Binding-site contacts:
Ligand atom C25 contacts residue GLY31 of chain 1.A at 3.4 Å.
Ligand atom C9 contacts residue THR252 of chain 1.A at 3.5 Å.
Ligand atom C27 contacts residue LEU50 of chain 1.A at 3.6 Å (hydrophobic).
Ligand atom C30 contacts residue ASP52 of chain 1.A at 3.5 Å.
Ligand atom C27 contacts residue TRP135 of chain 1.A at 3.4 Å (hydrophobic).
Ligand atom C16 contacts residue GLY250 of chain 1.A at 3.4 Å.
Ligand atom C13 contacts residue GLY250 of chain 1.A at 3.6 Å.
Ligand atom C10 contacts residue THR251 of chain 1.A at 3.6 Å.
Ligand atom C18 contacts residue GLN93 of chain 1.A at 3.1 Å.
Ligand atom C12 contacts residue ASP52 of chain 1.A at 3.5 Å.
Ligand atom C11 contacts residue GLY250 of chain 1.A at 3.4 Å.
Ligand atom C22 contacts residue SER249 of chain 1.A at 3.6 Å.
Ligand atom N3 contacts residue ASP52 of chain 1.A at 2.7 Å (salt-bridge).
Ligand atom C31 contacts residue GLN93 of chain 1.A at 3.5 Å.
Ligand atom N3 contacts residue GLY250 of chain 1.A at 3.1 Å (h-bond).
Ligand atom C24 contacts residue THR252 of chain 1.A at 3.3 Å.
Ligand atom O2 contacts residue TYR91 of chain 1.A at 3.3 Å.
Ligand atom N3 contacts residue ASP248 of chain 1.A at 2.9 Å (salt-bridge).
Ligand atom N1 contacts residue ASN253 of chain 1.A at 3.0 Å (h-bond).
Ligand atom N1 contacts residue THR252 of chain 1.A at 3.6 Å.
Ligand atom O2 contacts residue THR92 of chain 1.A at 3.3 Å (h-bond).
Ligand atom C22 contacts residue GLY250 of chain 1.A at 3.4 Å.
Ligand atom O3 contacts residue GLY250 of chain 1.A at 3.6 Å.
Ligand atom N1 contacts residue THR251 of chain 1.A at 3.5 Å.
Ligand atom C19 contacts residue GLN93 of chain 1.A at 3.1 Å.
Ligand atom C25 contacts residue THR252 of chain 1.A at 3.6 Å.
Ligand atom C8 contacts residue GLY250 of chain 1.A at 3.3 Å.
Ligand atom N2 contacts residue THR252 of chain 1.A at 3.7 Å.
Ligand atom C24 contacts residue GLN32 of chain 1.A at 3.3 Å.
Ligand atom C21 contacts residue SER249 of chain 1.A at 3.4 Å.
Ligand atom O3 contacts residue THR251 of chain 1.A at 3.4 Å (h-bond).
Ligand atom C24 contacts residue GLY31 of chain 1.A at 3.6 Å.
Ligand atom O1 contacts residue THR252 of chain 1.A at 3.5 Å (h-bond).
Ligand atom C14 contacts residue ASP52 of chain 1.A at 3.6 Å.
Ligand atom N2 contacts residue GLY250 of chain 1.A at 2.9 Å (h-bond).
Ligand atom C25 contacts residue GLN32 of chain 1.A at 3.5 Å.
Ligand atom C23 contacts residue THR252 of chain 1.A at 3.5 Å.
Ligand atom C25 contacts residue GLY33 of chain 1.A at 3.3 Å.
Ligand atom C24 contacts residue GLY33 of chain 1.A at 3.3 Å.
Ligand atom C30 contacts residue GLY54 of chain 1.A at 3.7 Å.

The protein below binds the small molecule below.
Small molecule (SMILES): C[C@@]1(N)Cc2cccc(c2)C=CC(c2ccccc2)=NC(=O)c2cc(cc(-c3ccccc3C#N)c2)COC1=O

Sequence of chain 1.A:
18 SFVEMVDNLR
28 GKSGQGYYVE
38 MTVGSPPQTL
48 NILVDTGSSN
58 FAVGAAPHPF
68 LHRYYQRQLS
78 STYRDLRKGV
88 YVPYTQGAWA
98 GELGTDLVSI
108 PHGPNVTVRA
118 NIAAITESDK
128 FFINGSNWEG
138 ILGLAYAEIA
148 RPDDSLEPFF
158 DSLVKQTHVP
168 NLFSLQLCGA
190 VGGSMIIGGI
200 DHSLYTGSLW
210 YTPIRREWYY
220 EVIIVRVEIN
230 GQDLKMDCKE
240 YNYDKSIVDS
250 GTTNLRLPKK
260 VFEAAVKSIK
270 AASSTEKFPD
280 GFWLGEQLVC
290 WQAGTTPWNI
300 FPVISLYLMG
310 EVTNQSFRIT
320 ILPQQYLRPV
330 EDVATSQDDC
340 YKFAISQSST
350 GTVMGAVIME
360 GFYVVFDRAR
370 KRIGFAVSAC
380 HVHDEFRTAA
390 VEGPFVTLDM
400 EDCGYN